This protein binds this small molecule.
Small molecule (SMILES): CCC[C@H](NC(=O)CCC(=O)O)C(=O)O

Binding-site contacts:
Ligand atom OD1 contacts residue HIS196 of chain 1.C at 2.8 Å (h-bond).
Ligand atom C2 contacts residue LEU200 of chain 1.C at 3.6 Å (hydrophobic).
Ligand atom CD contacts residue SO41 of chain 1.L at 3.3 Å.
Ligand atom O contacts residue VAL204 of chain 1.C at 4.0 Å.
Ligand atom C contacts residue LYS256 of chain 1.C at 4.0 Å.
Ligand atom C1 contacts residue LEU200 of chain 1.C at 3.7 Å (hydrophobic).
Ligand atom CA contacts residue PHE132 of chain 1.C at 4.1 Å (hydrophobic).
Ligand atom O1 contacts residue TRP95 of chain 1.B at 3.3 Å.
Ligand atom OD2 contacts residue ARG298 of chain 1.C at 2.6 Å (salt-bridge).
Ligand atom CD contacts residue LEU295 of chain 1.C at 3.6 Å (hydrophobic).
Ligand atom CD contacts residue HIS167 of chain 1.C at 4.2 Å.
Ligand atom OD2 contacts residue HIS196 of chain 1.C at 3.6 Å.
Ligand atom OXT contacts residue PRO201 of chain 1.C at 3.8 Å.
Ligand atom CB contacts residue GLU162 of chain 1.C at 3.6 Å.
Ligand atom C4 contacts residue HIS196 of chain 1.C at 3.4 Å.
Ligand atom O1 contacts residue PHE132 of chain 1.C at 3.7 Å.
Ligand atom C contacts residue GLU162 of chain 1.C at 3.6 Å.
Ligand atom CD contacts residue GLU162 of chain 1.C at 3.4 Å.
Ligand atom C3 contacts residue LEU200 of chain 1.C at 4.0 Å (hydrophobic).
Ligand atom CG contacts residue GLU162 of chain 1.C at 3.9 Å.
Ligand atom O1 contacts residue LEU200 of chain 1.C at 4.0 Å.
Ligand atom OD1 contacts residue ARG298 of chain 1.C at 2.6 Å (salt-bridge).
Ligand atom C3 contacts residue PRO110 of chain 1.B at 3.9 Å (hydrophobic).
Ligand atom OD2 contacts residue ARG198 of chain 1.C at 3.1 Å.
Ligand atom OXT contacts residue LEU200 of chain 1.C at 3.7 Å.
Ligand atom O contacts residue PRO201 of chain 1.C at 3.9 Å.
Ligand atom OD2 contacts residue PRO110 of chain 1.B at 3.9 Å.
Ligand atom CG contacts residue PRO296 of chain 1.C at 3.9 Å (hydrophobic).
Ligand atom C3 contacts residue TRP95 of chain 1.B at 4.0 Å (hydrophobic).
Ligand atom O contacts residue GLU162 of chain 1.C at 2.4 Å (salt-bridge).
Ligand atom C4 contacts residue ARG198 of chain 1.C at 4.0 Å.
Ligand atom C3 contacts residue ARG198 of chain 1.C at 4.0 Å.
Ligand atom CG contacts residue LEU295 of chain 1.C at 4.0 Å (hydrophobic).
Ligand atom C4 contacts residue PRO110 of chain 1.B at 3.5 Å (hydrophobic).
Ligand atom OXT contacts residue LYS256 of chain 1.C at 3.0 Å (salt-bridge).
Ligand atom OD1 contacts residue PRO110 of chain 1.B at 3.3 Å.
Ligand atom C4 contacts residue ARG298 of chain 1.C at 3.3 Å.
Ligand atom C contacts residue PRO201 of chain 1.C at 3.9 Å (hydrophobic).
Ligand atom CB contacts residue PHE132 of chain 1.C at 3.8 Å (hydrophobic).
Ligand atom C2 contacts residue HIS196 of chain 1.C at 4.1 Å.

Sequence of chain 1.C:
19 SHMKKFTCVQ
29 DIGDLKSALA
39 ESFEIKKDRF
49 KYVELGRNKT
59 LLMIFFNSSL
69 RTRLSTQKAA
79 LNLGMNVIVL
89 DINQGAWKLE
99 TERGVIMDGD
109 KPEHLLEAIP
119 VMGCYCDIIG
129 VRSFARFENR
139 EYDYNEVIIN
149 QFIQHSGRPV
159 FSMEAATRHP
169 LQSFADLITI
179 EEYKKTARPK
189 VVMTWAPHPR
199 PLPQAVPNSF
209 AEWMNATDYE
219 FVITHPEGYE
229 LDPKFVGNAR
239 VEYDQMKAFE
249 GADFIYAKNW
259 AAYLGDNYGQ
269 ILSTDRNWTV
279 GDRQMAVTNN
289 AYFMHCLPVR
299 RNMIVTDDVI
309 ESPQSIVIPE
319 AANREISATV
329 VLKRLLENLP

Sequence of chain 1.B:
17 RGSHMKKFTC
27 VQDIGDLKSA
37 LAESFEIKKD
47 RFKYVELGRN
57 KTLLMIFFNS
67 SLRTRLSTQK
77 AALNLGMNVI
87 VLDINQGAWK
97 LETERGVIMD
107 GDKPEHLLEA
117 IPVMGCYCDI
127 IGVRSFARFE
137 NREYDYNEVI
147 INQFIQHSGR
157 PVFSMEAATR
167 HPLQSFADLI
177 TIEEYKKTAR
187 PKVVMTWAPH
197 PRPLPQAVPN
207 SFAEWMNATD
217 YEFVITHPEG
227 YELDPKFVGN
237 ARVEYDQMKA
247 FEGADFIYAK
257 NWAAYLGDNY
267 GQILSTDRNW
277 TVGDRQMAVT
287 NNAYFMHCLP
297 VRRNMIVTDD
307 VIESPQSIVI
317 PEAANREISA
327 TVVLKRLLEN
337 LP